Binding-site contacts:
Ligand atom C04 contacts residue HEM1 of chain 1.G at 3.3 Å.
Ligand atom C07 contacts residue VAL271 of chain 1.B at 3.4 Å (hydrophobic).
Ligand atom C02 contacts residue GLU296 of chain 1.B at 3.5 Å.
Ligand atom C25 contacts residue TRP382 of chain 1.B at 3.9 Å (hydrophobic).
Ligand atom C10 contacts residue GLU296 of chain 1.B at 3.8 Å.
Ligand atom C30 contacts residue LEU41 of chain 1.B at 3.8 Å (hydrophobic).
Ligand atom C06 contacts residue VAL271 of chain 1.B at 3.7 Å (hydrophobic).
Ligand atom C11 contacts residue HEM1 of chain 1.G at 3.6 Å.
Ligand atom C24 contacts residue H4B1 of chain 1.H at 3.8 Å.
Ligand atom C31 contacts residue TRP10 of chain 1.A at 3.3 Å (hydrophobic).
Ligand atom C23 contacts residue H4B1 of chain 1.H at 2.9 Å.
Ligand atom N02 contacts residue TRP291 of chain 1.B at 3.1 Å (h-bond).
Ligand atom C08 contacts residue HEM1 of chain 1.G at 3.8 Å.
Ligand atom N29 contacts residue MET40 of chain 1.B at 3.5 Å (h-bond).
Ligand atom C02 contacts residue HEM1 of chain 1.G at 3.5 Å.
Ligand atom C06 contacts residue PHE288 of chain 1.B at 3.3 Å (hydrophobic).
Ligand atom C07 contacts residue HEM1 of chain 1.G at 3.6 Å.
Ligand atom C10 contacts residue HEM1 of chain 1.G at 3.7 Å.
Ligand atom C05 contacts residue HEM1 of chain 1.G at 3.6 Å.
Ligand atom C28 contacts residue MET40 of chain 1.B at 3.9 Å (hydrophobic).
Ligand atom O12 contacts residue HEM1 of chain 1.G at 3.3 Å.
Ligand atom N02 contacts residue PRO269 of chain 1.B at 4.0 Å.
Ligand atom N02 contacts residue HEM1 of chain 1.G at 3.5 Å.
Ligand atom N01 contacts residue HEM1 of chain 1.G at 3.7 Å.
Ligand atom C09 contacts residue HEM1 of chain 1.G at 3.5 Å.
Ligand atom C23 contacts residue HEM1 of chain 1.G at 3.8 Å.
Ligand atom N01 contacts residue GLU296 of chain 1.B at 2.8 Å (salt-bridge).
Ligand atom C22 contacts residue H4B1 of chain 1.H at 3.5 Å.
Ligand atom C24 contacts residue HEM1 of chain 1.G at 3.0 Å.
Ligand atom C09 contacts residue GLU296 of chain 1.B at 3.9 Å.
Ligand atom C25 contacts residue HEM1 of chain 1.G at 3.9 Å.
Ligand atom C27 contacts residue TYR410 of chain 1.B at 3.8 Å (hydrophobic).
Ligand atom C30 contacts residue TYR410 of chain 1.B at 3.8 Å (hydrophobic).
Ligand atom C08 contacts residue VAL271 of chain 1.B at 3.7 Å (hydrophobic).
Ligand atom C22 contacts residue TRP382 of chain 1.B at 3.8 Å (hydrophobic).
Ligand atom C03 contacts residue HEM1 of chain 1.G at 3.0 Å.
Ligand atom C21 contacts residue TRP382 of chain 1.B at 3.8 Å (hydrophobic).
Ligand atom C06 contacts residue HEM1 of chain 1.G at 3.3 Å.
Ligand atom N02 contacts residue GLU296 of chain 1.B at 2.7 Å (salt-bridge).
Ligand atom C26 contacts residue HEM1 of chain 1.G at 3.6 Å.

Sequence of chain 1.A:
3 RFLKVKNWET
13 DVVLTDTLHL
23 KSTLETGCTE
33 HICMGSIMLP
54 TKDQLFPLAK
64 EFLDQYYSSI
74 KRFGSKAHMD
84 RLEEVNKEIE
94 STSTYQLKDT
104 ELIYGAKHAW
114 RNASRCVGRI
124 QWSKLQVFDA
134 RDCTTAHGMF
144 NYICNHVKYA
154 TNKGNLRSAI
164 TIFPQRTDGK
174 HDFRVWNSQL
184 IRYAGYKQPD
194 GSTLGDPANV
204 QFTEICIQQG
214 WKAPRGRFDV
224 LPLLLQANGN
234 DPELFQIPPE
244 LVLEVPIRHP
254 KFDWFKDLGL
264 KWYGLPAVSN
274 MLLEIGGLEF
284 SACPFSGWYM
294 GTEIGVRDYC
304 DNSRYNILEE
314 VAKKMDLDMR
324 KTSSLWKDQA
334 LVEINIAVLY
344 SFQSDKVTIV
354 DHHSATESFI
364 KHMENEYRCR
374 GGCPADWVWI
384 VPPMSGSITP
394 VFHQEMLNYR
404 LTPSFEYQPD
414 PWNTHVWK

This small molecule binds to this protein.
Small molecule (SMILES): CN(C)CCc1cccc(OCc2ccc3ccc(N)nc3c2)c1

Sequence of chain 1.B:
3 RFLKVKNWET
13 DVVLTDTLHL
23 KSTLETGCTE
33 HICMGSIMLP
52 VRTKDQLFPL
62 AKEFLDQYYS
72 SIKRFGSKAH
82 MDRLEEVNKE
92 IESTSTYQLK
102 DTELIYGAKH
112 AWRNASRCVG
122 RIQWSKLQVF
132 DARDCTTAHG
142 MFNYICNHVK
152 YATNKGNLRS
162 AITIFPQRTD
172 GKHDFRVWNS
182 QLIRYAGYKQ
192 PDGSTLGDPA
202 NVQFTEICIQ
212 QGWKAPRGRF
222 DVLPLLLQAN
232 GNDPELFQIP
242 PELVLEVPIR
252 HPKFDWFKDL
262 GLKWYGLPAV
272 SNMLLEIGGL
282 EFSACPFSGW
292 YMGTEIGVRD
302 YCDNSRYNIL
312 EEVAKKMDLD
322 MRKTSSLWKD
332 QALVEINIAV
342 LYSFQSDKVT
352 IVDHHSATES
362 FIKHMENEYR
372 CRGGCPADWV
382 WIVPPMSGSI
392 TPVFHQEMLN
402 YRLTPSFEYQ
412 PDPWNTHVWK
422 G